Sequence of chain 4.B:
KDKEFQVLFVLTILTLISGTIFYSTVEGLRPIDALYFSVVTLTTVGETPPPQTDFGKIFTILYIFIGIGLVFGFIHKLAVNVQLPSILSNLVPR

A protein and the small-molecule ligand that binds it are described below.
Small molecule (SMILES): NCC(=O)O

Binding-site contacts:
Ligand atom OXT contacts residue GLY75 of chain 2.B at 4.2 Å.
Ligand atom C contacts residue GLY71 of chain 2.B at 4.4 Å.
Ligand atom O contacts residue HIS78 of chain 4.B at 4.0 Å.
Ligand atom N contacts residue PHE74 of chain 4.B at 4.2 Å.
Ligand atom OXT contacts residue GLY71 of chain 2.B at 3.9 Å.
Ligand atom N contacts residue HIS78 of chain 4.B at 4.4 Å.
Ligand atom CA contacts residue HIS78 of chain 4.B at 3.6 Å.
Ligand atom O contacts residue GLY71 of chain 2.B at 4.5 Å.
Ligand atom C contacts residue HIS78 of chain 4.B at 4.3 Å.
Ligand atom OXT contacts residue PHE74 of chain 2.B at 3.6 Å.

Sequence of chain 2.B:
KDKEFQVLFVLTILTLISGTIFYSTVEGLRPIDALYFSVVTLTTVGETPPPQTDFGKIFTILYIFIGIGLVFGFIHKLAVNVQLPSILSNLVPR